Sequence of chain 1.Q:
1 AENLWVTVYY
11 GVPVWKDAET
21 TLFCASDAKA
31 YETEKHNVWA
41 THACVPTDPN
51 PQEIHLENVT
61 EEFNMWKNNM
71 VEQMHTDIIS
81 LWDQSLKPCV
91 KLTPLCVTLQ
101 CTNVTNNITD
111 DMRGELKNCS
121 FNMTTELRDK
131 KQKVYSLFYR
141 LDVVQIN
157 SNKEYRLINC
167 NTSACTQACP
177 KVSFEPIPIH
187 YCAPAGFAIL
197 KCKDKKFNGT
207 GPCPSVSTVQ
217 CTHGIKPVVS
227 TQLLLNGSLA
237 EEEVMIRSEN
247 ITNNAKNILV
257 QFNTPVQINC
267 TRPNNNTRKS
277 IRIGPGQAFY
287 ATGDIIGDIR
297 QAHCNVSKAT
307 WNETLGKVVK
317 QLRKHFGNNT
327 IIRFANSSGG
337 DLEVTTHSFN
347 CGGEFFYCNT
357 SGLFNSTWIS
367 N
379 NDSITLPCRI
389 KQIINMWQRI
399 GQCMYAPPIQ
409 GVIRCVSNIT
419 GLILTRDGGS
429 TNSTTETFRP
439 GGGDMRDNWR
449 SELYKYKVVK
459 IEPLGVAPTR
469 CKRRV

Binding-site contacts:
Ligand atom N2 contacts residue ASN324 of chain 1.Q at 2.9 Å (h-bond).
Ligand atom C3 contacts residue ASN324 of chain 1.Q at 3.8 Å.
Ligand atom C8 contacts residue ASN324 of chain 1.Q at 4.4 Å.
Ligand atom C8 contacts residue GLY323 of chain 1.Q at 3.9 Å.
Ligand atom C7 contacts residue ASN324 of chain 1.Q at 3.2 Å.
Ligand atom C5 contacts residue ASN324 of chain 1.Q at 3.7 Å.
Ligand atom C1 contacts residue ASN324 of chain 1.Q at 1.4 Å.
Ligand atom C4 contacts residue ASN324 of chain 1.Q at 4.2 Å.
Ligand atom O7 contacts residue ASN324 of chain 1.Q at 3.2 Å (h-bond).
Ligand atom O5 contacts residue ASN324 of chain 1.Q at 2.4 Å (h-bond).
Ligand atom C2 contacts residue ASN324 of chain 1.Q at 2.5 Å.

This small molecule binds to this protein.
Small molecule (SMILES): CC(=O)N[C@@H]1[C@@H](O)[C@H](O)[C@@H](CO)O[C@H]1O